Sequence of chain 1.C:
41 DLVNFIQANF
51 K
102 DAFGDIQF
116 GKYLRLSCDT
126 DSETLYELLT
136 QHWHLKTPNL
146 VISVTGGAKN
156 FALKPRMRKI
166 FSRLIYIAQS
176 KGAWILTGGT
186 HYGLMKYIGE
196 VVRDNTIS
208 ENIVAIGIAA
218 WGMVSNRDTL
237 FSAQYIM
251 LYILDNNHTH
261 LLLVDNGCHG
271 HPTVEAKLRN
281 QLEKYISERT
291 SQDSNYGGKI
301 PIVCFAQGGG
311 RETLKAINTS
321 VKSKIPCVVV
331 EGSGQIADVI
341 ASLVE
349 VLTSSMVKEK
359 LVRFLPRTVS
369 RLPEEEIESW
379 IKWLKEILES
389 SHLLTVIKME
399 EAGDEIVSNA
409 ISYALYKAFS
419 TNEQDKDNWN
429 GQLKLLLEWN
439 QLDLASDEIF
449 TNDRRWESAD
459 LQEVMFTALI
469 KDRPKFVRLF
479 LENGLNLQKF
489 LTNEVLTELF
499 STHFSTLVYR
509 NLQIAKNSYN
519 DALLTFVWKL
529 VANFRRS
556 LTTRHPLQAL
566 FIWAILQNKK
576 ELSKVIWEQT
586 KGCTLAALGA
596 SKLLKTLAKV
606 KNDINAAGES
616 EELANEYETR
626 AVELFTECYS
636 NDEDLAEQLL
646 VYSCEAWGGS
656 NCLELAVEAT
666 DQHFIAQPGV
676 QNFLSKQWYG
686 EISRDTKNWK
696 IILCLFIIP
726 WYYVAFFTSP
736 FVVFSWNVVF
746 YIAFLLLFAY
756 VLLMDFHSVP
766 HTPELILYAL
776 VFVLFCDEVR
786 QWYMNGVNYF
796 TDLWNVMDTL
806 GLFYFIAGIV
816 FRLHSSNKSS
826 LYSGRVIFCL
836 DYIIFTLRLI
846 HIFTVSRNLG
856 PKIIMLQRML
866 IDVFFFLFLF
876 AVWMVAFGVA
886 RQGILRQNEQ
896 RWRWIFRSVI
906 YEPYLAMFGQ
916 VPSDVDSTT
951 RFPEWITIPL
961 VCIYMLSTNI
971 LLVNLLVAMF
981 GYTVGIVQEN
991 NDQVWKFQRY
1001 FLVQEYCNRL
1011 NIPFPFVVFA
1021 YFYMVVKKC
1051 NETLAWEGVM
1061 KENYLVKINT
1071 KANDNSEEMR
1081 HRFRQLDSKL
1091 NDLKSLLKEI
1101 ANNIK

Binding-site contacts:
Ligand atom C05 contacts residue GLN862 of chain 1.C at 2.7 Å.
Ligand atom S06 contacts residue TRP799 of chain 1.C at 3.3 Å (h-bond).
Ligand atom C03 contacts residue MET802 of chain 1.C at 4.1 Å (hydrophobic).
Ligand atom N04 contacts residue TRP799 of chain 1.C at 4.1 Å.
Ligand atom C02 contacts residue MET802 of chain 1.C at 4.2 Å (hydrophobic).
Ligand atom N04 contacts residue GLN862 of chain 1.C at 3.4 Å (h-bond).
Ligand atom C05 contacts residue TRP799 of chain 1.C at 3.6 Å (hydrophobic).
Ligand atom S06 contacts residue GLN862 of chain 1.C at 2.8 Å (h-bond).
Ligand atom C03 contacts residue TRP799 of chain 1.C at 4.3 Å (hydrophobic).

The protein below binds the small molecule below.
Small molecule (SMILES): C=CCN=C=S